Sequence of chain 1.A:
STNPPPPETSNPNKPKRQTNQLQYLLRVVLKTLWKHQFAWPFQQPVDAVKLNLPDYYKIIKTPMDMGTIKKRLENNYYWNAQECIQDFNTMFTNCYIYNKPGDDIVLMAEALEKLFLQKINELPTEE

This small molecule binds to this protein.
Small molecule (SMILES): Cc1noc2c1-c1ccccc1C(c1ccc(Cl)cc1)=N[C@H]2CC(N)=O

Binding-site contacts:
Ligand atom C1 contacts residue ILE106 of chain 1.A at 4.0 Å (hydrophobic).
Ligand atom C22 contacts residue PRO42 of chain 1.A at 4.0 Å (hydrophobic).
Ligand atom C27 contacts residue ILE106 of chain 1.A at 3.9 Å (hydrophobic).
Ligand atom CL25 contacts residue ASP105 of chain 1.A at 3.9 Å.
Ligand atom N3 contacts residue ILE106 of chain 1.A at 3.8 Å.
Ligand atom C23 contacts residue MET109 of chain 1.A at 3.6 Å (hydrophobic).
Ligand atom O4 contacts residue ILE106 of chain 1.A at 4.0 Å.
Ligand atom C22 contacts residue TRP41 of chain 1.A at 3.8 Å (hydrophobic).
Ligand atom C10 contacts residue PRO42 of chain 1.A at 4.0 Å (hydrophobic).
Ligand atom O4 contacts residue ASN100 of chain 1.A at 3.1 Å (h-bond).
Ligand atom C10 contacts residue TRP41 of chain 1.A at 3.6 Å (hydrophobic).
Ligand atom C21 contacts residue ILE106 of chain 1.A at 3.9 Å (hydrophobic).
Ligand atom C22 contacts residue ILE106 of chain 1.A at 3.7 Å (hydrophobic).
Ligand atom C15 contacts residue LEU54 of chain 1.A at 3.8 Å (hydrophobic).
Ligand atom C9 contacts residue LEU52 of chain 1.A at 3.7 Å (hydrophobic).
Ligand atom C17 contacts residue TYR99 of chain 1.A at 3.6 Å (hydrophobic).
Ligand atom C11 contacts residue TRP41 of chain 1.A at 4.0 Å (hydrophobic).
Ligand atom C17 contacts residue LEU54 of chain 1.A at 3.5 Å (hydrophobic).
Ligand atom C18 contacts residue ASN100 of chain 1.A at 4.0 Å.
Ligand atom C8 contacts residue LEU52 of chain 1.A at 3.8 Å (hydrophobic).
Ligand atom N19 contacts residue TYR99 of chain 1.A at 3.8 Å.
Ligand atom C5 contacts residue ILE106 of chain 1.A at 4.1 Å (hydrophobic).
Ligand atom C7 contacts residue PRO42 of chain 1.A at 3.8 Å (hydrophobic).
Ligand atom N3 contacts residue ASN100 of chain 1.A at 3.4 Å (h-bond).
Ligand atom C24 contacts residue MET109 of chain 1.A at 4.0 Å (hydrophobic).
Ligand atom O20 contacts residue LEU54 of chain 1.A at 3.7 Å.
Ligand atom C18 contacts residue TYR99 of chain 1.A at 4.1 Å (hydrophobic).
Ligand atom N19 contacts residue ASN100 of chain 1.A at 3.5 Å (h-bond).
Ligand atom CL25 contacts residue MET109 of chain 1.A at 4.0 Å.
Ligand atom C17 contacts residue ASN100 of chain 1.A at 3.4 Å.
Ligand atom C1 contacts residue PRO42 of chain 1.A at 3.6 Å (hydrophobic).
Ligand atom C2 contacts residue ILE106 of chain 1.A at 3.8 Å (hydrophobic).
Ligand atom C10 contacts residue LEU52 of chain 1.A at 3.7 Å (hydrophobic).
Ligand atom C9 contacts residue PRO42 of chain 1.A at 3.6 Å (hydrophobic).
Ligand atom C18 contacts residue LEU54 of chain 1.A at 3.7 Å (hydrophobic).
Ligand atom C11 contacts residue LEU52 of chain 1.A at 3.8 Å (hydrophobic).
Ligand atom C23 contacts residue TRP41 of chain 1.A at 3.4 Å (hydrophobic).
Ligand atom C1 contacts residue PHE43 of chain 1.A at 3.7 Å (hydrophobic).
Ligand atom C6 contacts residue ILE106 of chain 1.A at 4.0 Å (hydrophobic).
Ligand atom C8 contacts residue PRO42 of chain 1.A at 3.4 Å (hydrophobic).